This protein binds this small molecule.
Small molecule (SMILES): CC[C@H](C)[C@H](NC(=O)[C@@H](N)CC(=O)O)C(=O)N[C@@H](CC(N)=O)C(=O)N[C@@H](Cc1ccccc1)C(=O)N[C@@H](CO)C(=O)N[C@@H](CO)C(=O)N[C@H](C=O)CC(C)C

Sequence of chain 12.T:
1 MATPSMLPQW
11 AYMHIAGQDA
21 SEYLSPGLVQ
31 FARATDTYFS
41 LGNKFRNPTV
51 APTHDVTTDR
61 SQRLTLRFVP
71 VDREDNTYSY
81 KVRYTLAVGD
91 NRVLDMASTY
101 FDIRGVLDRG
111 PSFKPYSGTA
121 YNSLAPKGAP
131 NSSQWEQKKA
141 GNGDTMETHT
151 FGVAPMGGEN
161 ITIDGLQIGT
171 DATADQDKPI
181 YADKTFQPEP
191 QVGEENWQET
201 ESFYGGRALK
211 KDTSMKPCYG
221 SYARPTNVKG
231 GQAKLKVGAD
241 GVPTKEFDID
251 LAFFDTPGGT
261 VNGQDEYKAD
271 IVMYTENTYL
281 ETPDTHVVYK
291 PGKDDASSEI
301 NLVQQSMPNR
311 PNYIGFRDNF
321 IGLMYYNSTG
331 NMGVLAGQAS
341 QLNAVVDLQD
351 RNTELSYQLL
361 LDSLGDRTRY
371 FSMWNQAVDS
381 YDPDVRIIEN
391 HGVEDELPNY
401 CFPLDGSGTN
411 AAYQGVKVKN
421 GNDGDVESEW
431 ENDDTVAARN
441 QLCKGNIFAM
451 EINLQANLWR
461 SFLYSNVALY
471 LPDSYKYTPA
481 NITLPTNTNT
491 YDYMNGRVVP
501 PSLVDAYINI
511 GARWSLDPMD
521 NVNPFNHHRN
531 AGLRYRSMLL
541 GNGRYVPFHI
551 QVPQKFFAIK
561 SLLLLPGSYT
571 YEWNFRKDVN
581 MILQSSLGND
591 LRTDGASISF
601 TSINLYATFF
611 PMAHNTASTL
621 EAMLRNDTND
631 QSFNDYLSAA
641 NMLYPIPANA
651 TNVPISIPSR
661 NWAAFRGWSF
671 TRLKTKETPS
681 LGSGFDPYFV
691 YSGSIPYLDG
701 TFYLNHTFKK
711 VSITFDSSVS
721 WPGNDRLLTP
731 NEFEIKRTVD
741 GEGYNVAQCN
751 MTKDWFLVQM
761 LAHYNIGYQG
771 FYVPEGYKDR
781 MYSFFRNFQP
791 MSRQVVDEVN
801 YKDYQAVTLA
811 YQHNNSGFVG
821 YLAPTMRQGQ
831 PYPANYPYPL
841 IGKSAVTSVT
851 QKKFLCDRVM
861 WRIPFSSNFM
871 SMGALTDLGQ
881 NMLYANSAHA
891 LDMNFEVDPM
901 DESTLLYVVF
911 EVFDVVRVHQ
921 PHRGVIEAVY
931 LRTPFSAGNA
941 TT

Binding-site contacts:
Ligand atom ND2 contacts residue ARG666 of chain 12.T at 3.4 Å (salt-bridge).
Ligand atom OD1 contacts residue ALA874 of chain 12.T at 3.7 Å.
Ligand atom CA contacts residue TYR636 of chain 12.T at 3.7 Å (hydrophobic).
Ligand atom OD2 contacts residue PRO864 of chain 12.T at 3.7 Å.
Ligand atom CB contacts residue GLY42 of chain 12.U at 3.5 Å.
Ligand atom CD1 contacts residue LEU637 of chain 12.T at 3.7 Å (hydrophobic).
Ligand atom CG1 contacts residue GLU911 of chain 12.T at 3.7 Å.
Ligand atom CA contacts residue ASN47 of chain 12.U at 3.8 Å.
Ligand atom N contacts residue ASN47 of chain 12.U at 3.8 Å.
Ligand atom N contacts residue PHE45 of chain 12.U at 3.4 Å (h-bond).
Ligand atom CD1 contacts residue ASN634 of chain 12.T at 3.6 Å.
Ligand atom CE1 contacts residue ASN634 of chain 12.T at 3.4 Å.
Ligand atom CZ contacts residue ASN634 of chain 12.T at 3.8 Å.
Ligand atom N contacts residue SER871 of chain 12.T at 3.5 Å (h-bond).
Ligand atom C contacts residue GLY42 of chain 12.U at 3.5 Å.
Ligand atom N contacts residue TYR636 of chain 12.T at 3.8 Å.
Ligand atom CD1 contacts residue ALA20 of chain 12.U at 3.7 Å (hydrophobic).
Ligand atom O contacts residue ARG46 of chain 12.U at 3.5 Å (salt-bridge).
Ligand atom CD1 contacts residue ARG33 of chain 12.U at 3.8 Å.
Ligand atom CZ contacts residue PHE633 of chain 12.T at 3.7 Å (hydrophobic).
Ligand atom CG2 contacts residue LEU637 of chain 12.T at 3.8 Å (hydrophobic).
Ligand atom C contacts residue GLU911 of chain 12.T at 3.3 Å.
Ligand atom CB contacts residue PHE45 of chain 12.U at 3.3 Å (hydrophobic).
Ligand atom O contacts residue GLY42 of chain 12.U at 2.9 Å (h-bond).
Ligand atom N contacts residue ARG46 of chain 12.U at 3.5 Å (salt-bridge).
Ligand atom CA contacts residue PHE45 of chain 12.U at 3.6 Å (hydrophobic).
Ligand atom CA contacts residue GLY42 of chain 12.U at 3.6 Å.
Ligand atom OD1 contacts residue ARG862 of chain 12.T at 3.1 Å.
Ligand atom N contacts residue GLY42 of chain 12.U at 3.2 Å (h-bond).
Ligand atom O contacts residue TYR636 of chain 12.T at 3.1 Å (h-bond).
Ligand atom O contacts residue ASN47 of chain 12.U at 3.3 Å (h-bond).
Ligand atom OD2 contacts residue SER871 of chain 12.T at 3.2 Å (h-bond).
Ligand atom CB contacts residue GLY42 of chain 12.U at 3.7 Å.
Ligand atom CG2 contacts residue TYR636 of chain 12.T at 3.4 Å (hydrophobic).
Ligand atom CD1 contacts residue SER21 of chain 12.U at 3.6 Å.
Ligand atom CA contacts residue GLU911 of chain 12.T at 3.8 Å.
Ligand atom OD1 contacts residue ALA762 of chain 12.T at 3.5 Å.
Ligand atom O contacts residue TYR636 of chain 12.T at 3.5 Å (h-bond).
Ligand atom O contacts residue ARG666 of chain 12.T at 3.1 Å (salt-bridge).
Ligand atom O contacts residue GLU911 of chain 12.T at 3.1 Å (salt-bridge).

Sequence of chain 12.U:
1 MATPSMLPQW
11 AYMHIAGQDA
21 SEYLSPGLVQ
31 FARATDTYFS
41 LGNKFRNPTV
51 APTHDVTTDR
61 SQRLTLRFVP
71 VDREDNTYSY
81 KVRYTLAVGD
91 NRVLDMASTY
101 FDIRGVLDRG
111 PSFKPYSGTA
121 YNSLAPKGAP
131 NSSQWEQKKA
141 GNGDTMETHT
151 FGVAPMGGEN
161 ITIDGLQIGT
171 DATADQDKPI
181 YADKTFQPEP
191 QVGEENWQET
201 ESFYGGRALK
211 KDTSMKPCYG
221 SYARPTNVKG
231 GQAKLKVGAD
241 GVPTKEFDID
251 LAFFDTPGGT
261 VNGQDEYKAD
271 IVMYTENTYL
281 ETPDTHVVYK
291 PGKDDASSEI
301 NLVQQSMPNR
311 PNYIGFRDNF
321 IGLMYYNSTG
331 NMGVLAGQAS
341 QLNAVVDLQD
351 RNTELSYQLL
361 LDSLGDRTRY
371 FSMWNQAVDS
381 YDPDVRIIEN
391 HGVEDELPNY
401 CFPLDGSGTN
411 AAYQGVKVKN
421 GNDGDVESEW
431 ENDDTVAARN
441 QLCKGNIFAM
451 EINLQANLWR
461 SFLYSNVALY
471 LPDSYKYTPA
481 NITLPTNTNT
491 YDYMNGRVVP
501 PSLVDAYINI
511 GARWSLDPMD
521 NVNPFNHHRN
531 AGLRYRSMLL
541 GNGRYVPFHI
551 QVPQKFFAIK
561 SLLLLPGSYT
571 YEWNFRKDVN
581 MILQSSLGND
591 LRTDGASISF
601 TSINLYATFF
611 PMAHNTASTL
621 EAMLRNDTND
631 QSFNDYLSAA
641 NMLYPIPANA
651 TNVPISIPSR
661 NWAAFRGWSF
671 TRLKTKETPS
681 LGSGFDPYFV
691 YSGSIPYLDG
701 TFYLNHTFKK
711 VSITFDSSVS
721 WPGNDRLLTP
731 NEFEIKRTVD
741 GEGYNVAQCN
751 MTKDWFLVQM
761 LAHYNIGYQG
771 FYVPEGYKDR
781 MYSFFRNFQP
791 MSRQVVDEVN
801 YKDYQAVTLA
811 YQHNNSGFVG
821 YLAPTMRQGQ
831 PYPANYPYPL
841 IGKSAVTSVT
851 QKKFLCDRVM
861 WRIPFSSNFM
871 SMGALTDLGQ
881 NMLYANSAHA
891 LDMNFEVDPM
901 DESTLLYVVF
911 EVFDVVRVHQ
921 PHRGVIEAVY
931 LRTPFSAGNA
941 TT